Sequence of chain 1.A:
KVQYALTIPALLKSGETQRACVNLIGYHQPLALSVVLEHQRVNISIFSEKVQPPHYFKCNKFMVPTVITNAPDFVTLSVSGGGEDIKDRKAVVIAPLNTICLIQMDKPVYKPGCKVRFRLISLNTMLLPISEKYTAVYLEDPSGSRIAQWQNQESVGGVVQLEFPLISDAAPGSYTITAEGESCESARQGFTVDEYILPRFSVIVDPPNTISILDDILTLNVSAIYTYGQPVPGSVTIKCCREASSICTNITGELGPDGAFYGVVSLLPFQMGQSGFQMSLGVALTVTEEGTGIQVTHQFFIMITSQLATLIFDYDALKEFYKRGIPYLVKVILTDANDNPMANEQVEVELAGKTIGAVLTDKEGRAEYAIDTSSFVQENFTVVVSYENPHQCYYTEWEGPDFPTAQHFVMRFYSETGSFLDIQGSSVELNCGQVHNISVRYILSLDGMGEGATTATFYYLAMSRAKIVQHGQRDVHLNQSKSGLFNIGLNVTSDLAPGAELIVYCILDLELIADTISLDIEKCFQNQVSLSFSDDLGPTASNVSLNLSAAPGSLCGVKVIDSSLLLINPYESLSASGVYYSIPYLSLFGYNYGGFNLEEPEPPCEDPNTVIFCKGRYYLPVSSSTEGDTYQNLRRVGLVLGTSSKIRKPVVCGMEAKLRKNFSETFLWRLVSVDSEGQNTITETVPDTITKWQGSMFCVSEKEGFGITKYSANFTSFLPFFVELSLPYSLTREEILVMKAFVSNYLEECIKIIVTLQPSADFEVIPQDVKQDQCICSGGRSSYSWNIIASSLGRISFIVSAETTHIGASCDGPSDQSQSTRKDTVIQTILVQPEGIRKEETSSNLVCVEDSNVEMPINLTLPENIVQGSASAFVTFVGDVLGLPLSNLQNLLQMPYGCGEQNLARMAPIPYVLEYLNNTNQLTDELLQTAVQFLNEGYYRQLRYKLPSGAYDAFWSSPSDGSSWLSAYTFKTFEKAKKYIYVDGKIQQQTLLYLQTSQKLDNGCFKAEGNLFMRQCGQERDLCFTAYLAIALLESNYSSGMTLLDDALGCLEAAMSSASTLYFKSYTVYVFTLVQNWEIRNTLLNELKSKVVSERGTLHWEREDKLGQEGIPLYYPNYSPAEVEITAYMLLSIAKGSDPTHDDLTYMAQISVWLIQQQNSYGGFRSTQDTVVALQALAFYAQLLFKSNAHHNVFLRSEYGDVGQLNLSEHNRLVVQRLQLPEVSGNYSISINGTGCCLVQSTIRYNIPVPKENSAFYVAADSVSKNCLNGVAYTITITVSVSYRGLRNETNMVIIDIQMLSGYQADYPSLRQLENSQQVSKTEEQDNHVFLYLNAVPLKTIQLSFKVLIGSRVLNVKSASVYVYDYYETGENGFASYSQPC

Binding-site contacts:
Ligand atom C8 contacts residue LEU987 of chain 1.A at 4.2 Å (hydrophobic).
Ligand atom C1 contacts residue ASN977 of chain 1.A at 1.4 Å.
Ligand atom C3 contacts residue ASN977 of chain 1.A at 3.8 Å.
Ligand atom C4 contacts residue ASN977 of chain 1.A at 4.2 Å.
Ligand atom O7 contacts residue ASN977 of chain 1.A at 3.8 Å.
Ligand atom C8 contacts residue LEU982 of chain 1.A at 4.0 Å (hydrophobic).
Ligand atom O5 contacts residue ASN977 of chain 1.A at 2.4 Å (h-bond).
Ligand atom O7 contacts residue TYR1039 of chain 1.A at 3.8 Å.
Ligand atom C8 contacts residue ASN977 of chain 1.A at 4.4 Å.
Ligand atom O7 contacts residue LYS1038 of chain 1.A at 3.0 Å (salt-bridge).
Ligand atom C2 contacts residue ASN977 of chain 1.A at 2.5 Å.
Ligand atom C7 contacts residue LYS1038 of chain 1.A at 4.0 Å.
Ligand atom O3 contacts residue LYS1038 of chain 1.A at 3.9 Å.
Ligand atom C7 contacts residue ASN977 of chain 1.A at 3.5 Å.
Ligand atom C2 contacts residue LYS1038 of chain 1.A at 4.4 Å.
Ligand atom C5 contacts residue ASN977 of chain 1.A at 3.7 Å.
Ligand atom N2 contacts residue ASN977 of chain 1.A at 2.9 Å (h-bond).

A small-molecule ligand and the protein it binds are described below.
Small molecule (SMILES): CC(=O)N[C@@H]1[C@@H](O)[C@H](O)[C@@H](CO)O[C@H]1O